Binding-site contacts:
Ligand atom O1 contacts residue LYS204 of chain 1.F at 4.2 Å.
Ligand atom C2 contacts residue ARG192 of chain 1.F at 3.4 Å.
Ligand atom O1 contacts residue ARG192 of chain 1.F at 2.8 Å (salt-bridge).
Ligand atom O2 contacts residue ARG192 of chain 1.F at 2.8 Å (salt-bridge).
Ligand atom C2 contacts residue LYS204 of chain 1.F at 4.0 Å.
Ligand atom N2 contacts residue LYS204 of chain 1.F at 3.9 Å.
Ligand atom O2 contacts residue LYS204 of chain 1.F at 2.9 Å (salt-bridge).
Ligand atom O2 contacts residue PRO203 of chain 1.F at 3.7 Å.

The small molecule below binds the protein below.
Small molecule (SMILES): O=C(O)c1ccccn1

Sequence of chain 1.F:
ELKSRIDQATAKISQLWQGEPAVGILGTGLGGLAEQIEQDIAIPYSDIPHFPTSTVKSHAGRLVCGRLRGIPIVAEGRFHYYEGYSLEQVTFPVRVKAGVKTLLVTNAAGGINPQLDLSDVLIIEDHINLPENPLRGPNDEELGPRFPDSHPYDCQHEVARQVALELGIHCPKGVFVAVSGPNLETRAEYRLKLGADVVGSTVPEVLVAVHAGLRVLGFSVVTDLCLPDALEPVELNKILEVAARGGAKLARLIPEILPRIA